Binding-site contacts:
Ligand atom C23 contacts residue ILE136 of chain 1.A at 3.4 Å (hydrophobic).
Ligand atom C28 contacts residue ALA104 of chain 1.A at 3.3 Å (hydrophobic).
Ligand atom N1 contacts residue PHE113 of chain 1.A at 2.9 Å (h-bond).
Ligand atom N1 contacts residue PHE114 of chain 1.A at 3.8 Å.
Ligand atom C17 contacts residue ILE133 of chain 1.A at 3.8 Å (hydrophobic).
Ligand atom C15 contacts residue ILE133 of chain 1.A at 3.7 Å (hydrophobic).
Ligand atom C15 contacts residue LEU127 of chain 1.A at 3.7 Å (hydrophobic).
Ligand atom C7 contacts residue PHE113 of chain 1.A at 3.2 Å (hydrophobic).
Ligand atom N2 contacts residue MET94 of chain 1.A at 3.2 Å.
Ligand atom N2 contacts residue ILE136 of chain 1.A at 3.5 Å.
Ligand atom F1 contacts residue VAL112 of chain 1.A at 3.2 Å.
Ligand atom C8 contacts residue PHE113 of chain 1.A at 3.6 Å (hydrophobic).
Ligand atom C14 contacts residue CYS56 of chain 1.A at 3.6 Å (hydrophobic).
Ligand atom C18 contacts residue LEU127 of chain 1.A at 3.8 Å (hydrophobic).
Ligand atom O2 contacts residue ARG100 of chain 1.A at 3.4 Å (salt-bridge).
Ligand atom O1 contacts residue LEU23 of chain 1.A at 3.2 Å (h-bond).
Ligand atom C2 contacts residue GLN22 of chain 1.A at 3.3 Å.
Ligand atom O1 contacts residue GLN22 of chain 1.A at 3.7 Å.
Ligand atom C20 contacts residue TRP53 of chain 1.A at 3.3 Å (hydrophobic).
Ligand atom C23 contacts residue LEU60 of chain 1.A at 3.8 Å (hydrophobic).
Ligand atom F2 contacts residue ILE136 of chain 1.A at 3.5 Å.
Ligand atom O3 contacts residue HIS59 of chain 1.A at 3.6 Å.
Ligand atom O2 contacts residue LEU28 of chain 1.A at 3.6 Å.
Ligand atom C1 contacts residue ARG100 of chain 1.A at 3.6 Å.
Ligand atom O1 contacts residue ARG103 of chain 1.A at 3.0 Å (salt-bridge).
Ligand atom C27 contacts residue PHE113 of chain 1.A at 3.8 Å (hydrophobic).
Ligand atom C15 contacts residue CYS56 of chain 1.A at 3.7 Å (hydrophobic).
Ligand atom C9 contacts residue PHE114 of chain 1.A at 3.5 Å (hydrophobic).
Ligand atom C28 contacts residue MET101 of chain 1.A at 3.6 Å (hydrophobic).
Ligand atom F3 contacts residue PHE124 of chain 1.A at 3.6 Å.
Ligand atom C5 contacts residue GLN22 of chain 1.A at 3.8 Å.
Ligand atom O2 contacts residue ARG103 of chain 1.A at 3.0 Å (salt-bridge).
Ligand atom C4 contacts residue GLN22 of chain 1.A at 3.5 Å.
Ligand atom C25 contacts residue MET101 of chain 1.A at 3.7 Å (hydrophobic).
Ligand atom O1 contacts residue CYS21 of chain 1.A at 3.2 Å (h-bond).
Ligand atom C27 contacts residue MET101 of chain 1.A at 3.5 Å (hydrophobic).
Ligand atom S contacts residue ARG103 of chain 1.A at 3.5 Å (salt-bridge).
Ligand atom C10 contacts residue PHE114 of chain 1.A at 3.5 Å (hydrophobic).
Ligand atom N2 contacts residue HIS215 of chain 1.A at 3.8 Å.
Ligand atom C27 contacts residue ALA104 of chain 1.A at 3.6 Å (hydrophobic).

This protein binds this small molecule.
Small molecule (SMILES): CCS(=O)(=O)c1ccc(CC(=O)Nc2ccc(-c3ccc(CC(C)C)c(C#N)c3)c(C(F)(F)F)c2)cc1

Sequence of chain 1.A:
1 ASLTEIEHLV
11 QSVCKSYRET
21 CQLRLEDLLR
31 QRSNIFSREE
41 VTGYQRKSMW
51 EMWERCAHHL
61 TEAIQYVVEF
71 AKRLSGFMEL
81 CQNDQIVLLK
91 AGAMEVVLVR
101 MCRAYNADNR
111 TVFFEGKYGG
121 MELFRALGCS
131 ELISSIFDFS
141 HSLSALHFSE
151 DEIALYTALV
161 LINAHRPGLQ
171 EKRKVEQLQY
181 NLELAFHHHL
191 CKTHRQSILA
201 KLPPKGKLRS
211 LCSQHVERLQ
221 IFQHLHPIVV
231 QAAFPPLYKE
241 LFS